This protein binds this small molecule.
Small molecule (SMILES): CCC(=O)N(CC(=O)OC)c1nc(-c2ccccc2)cs1

Binding-site contacts:
Ligand atom C contacts residue CYS35 of chain 1.A at 3.2 Å (hydrophobic).
Ligand atom C15 contacts residue TYR232 of chain 1.A at 4.1 Å (hydrophobic).
Ligand atom C16 contacts residue TYR232 of chain 1.A at 3.9 Å (hydrophobic).
Ligand atom C8 contacts residue TYR232 of chain 1.A at 4.0 Å (hydrophobic).
Ligand atom C11 contacts residue TYR232 of chain 1.A at 4.5 Å (hydrophobic).
Ligand atom C13 contacts residue GLY131 of chain 1.A at 3.4 Å.
Ligand atom S1 contacts residue PHE34 of chain 1.A at 4.3 Å.
Ligand atom N contacts residue CYS35 of chain 1.A at 4.1 Å.
Ligand atom S1 contacts residue PRO36 of chain 1.A at 4.2 Å.
Ligand atom C contacts residue LEU59 of chain 1.A at 4.0 Å (hydrophobic).
Ligand atom C14 contacts residue LEU233 of chain 1.A at 3.7 Å (hydrophobic).
Ligand atom C14 contacts residue ILE134 of chain 1.A at 4.0 Å (hydrophobic).
Ligand atom C13 contacts residue ARG135 of chain 1.A at 3.7 Å.
Ligand atom C2 contacts residue VAL75 of chain 1.A at 3.3 Å (hydrophobic).
Ligand atom O contacts residue CYS35 of chain 1.A at 3.2 Å.
Ligand atom C14 contacts residue GLY131 of chain 1.A at 4.0 Å.
Ligand atom C10 contacts residue TYR232 of chain 1.A at 3.8 Å (hydrophobic).
Ligand atom C15 contacts residue LEU229 of chain 1.A at 4.3 Å (hydrophobic).
Ligand atom N contacts residue PRO36 of chain 1.A at 4.3 Å.
Ligand atom C contacts residue TYR232 of chain 1.A at 4.4 Å (hydrophobic).
Ligand atom C1 contacts residue LEU59 of chain 1.A at 3.9 Å (hydrophobic).
Ligand atom C1 contacts residue CYS35 of chain 1.A at 2.8 Å (hydrophobic).
Ligand atom O contacts residue MET32 of chain 1.A at 3.3 Å.
Ligand atom C contacts residue PRO36 of chain 1.A at 4.5 Å (hydrophobic).
Ligand atom C16 contacts residue PHE228 of chain 1.A at 4.3 Å (hydrophobic).
Ligand atom C2 contacts residue LEU59 of chain 1.A at 3.8 Å (hydrophobic).
Ligand atom C12 contacts residue ARG135 of chain 1.A at 3.5 Å.
Ligand atom C11 contacts residue GLY131 of chain 1.A at 4.5 Å.
Ligand atom O contacts residue LEU59 of chain 1.A at 3.5 Å.
Ligand atom C15 contacts residue ILE134 of chain 1.A at 4.4 Å (hydrophobic).
Ligand atom S1 contacts residue PHE228 of chain 1.A at 3.9 Å.
Ligand atom N1 contacts residue TYR232 of chain 1.A at 3.7 Å.
Ligand atom N contacts residue TYR232 of chain 1.A at 4.3 Å.
Ligand atom C16 contacts residue LEU229 of chain 1.A at 4.3 Å (hydrophobic).
Ligand atom C13 contacts residue LEU233 of chain 1.A at 4.5 Å (hydrophobic).
Ligand atom C12 contacts residue GLY131 of chain 1.A at 3.7 Å.
Ligand atom C9 contacts residue TYR232 of chain 1.A at 3.5 Å (hydrophobic).
Ligand atom C15 contacts residue LEU233 of chain 1.A at 4.3 Å (hydrophobic).
Ligand atom C2 contacts residue CYS35 of chain 1.A at 1.8 Å (hydrophobic).
Ligand atom C14 contacts residue ARG135 of chain 1.A at 4.3 Å.

Sequence of chain 1.A:
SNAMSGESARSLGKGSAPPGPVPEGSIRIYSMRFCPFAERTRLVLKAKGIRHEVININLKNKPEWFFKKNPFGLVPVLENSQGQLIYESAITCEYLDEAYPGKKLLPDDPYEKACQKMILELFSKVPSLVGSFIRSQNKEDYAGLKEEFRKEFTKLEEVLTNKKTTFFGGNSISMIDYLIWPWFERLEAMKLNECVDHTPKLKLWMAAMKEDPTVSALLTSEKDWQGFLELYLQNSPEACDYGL